Binding-site contacts:
Ligand atom N2 contacts residue ASN35 of chain 1.F at 3.0 Å (h-bond).
Ligand atom C7 contacts residue GLN322 of chain 1.F at 4.3 Å.
Ligand atom C8 contacts residue ASN35 of chain 1.F at 4.4 Å.
Ligand atom O5 contacts residue ASN35 of chain 1.F at 2.3 Å (h-bond).
Ligand atom C8 contacts residue GLN322 of chain 1.F at 3.4 Å.
Ligand atom C7 contacts residue ASN35 of chain 1.F at 4.0 Å.
Ligand atom O5 contacts residue ASN40 of chain 1.F at 3.7 Å.
Ligand atom O6 contacts residue ASN40 of chain 1.F at 3.4 Å (h-bond).
Ligand atom C6 contacts residue GLU39 of chain 1.F at 3.4 Å.
Ligand atom O6 contacts residue GLU39 of chain 1.F at 4.4 Å.
Ligand atom O5 contacts residue GLU39 of chain 1.F at 4.5 Å.
Ligand atom C6 contacts residue ASN40 of chain 1.F at 3.7 Å.
Ligand atom O4 contacts residue GLU39 of chain 1.F at 4.3 Å.
Ligand atom N2 contacts residue GLN322 of chain 1.F at 4.4 Å.
Ligand atom C5 contacts residue ASN35 of chain 1.F at 3.7 Å.
Ligand atom C5 contacts residue GLU39 of chain 1.F at 3.5 Å.
Ligand atom O5 contacts residue THR37 of chain 1.F at 4.0 Å.
Ligand atom C3 contacts residue ASN35 of chain 1.F at 3.8 Å.
Ligand atom C4 contacts residue ASN35 of chain 1.F at 4.2 Å.
Ligand atom C5 contacts residue THR37 of chain 1.F at 4.1 Å.
Ligand atom C8 contacts residue ASN320 of chain 1.F at 4.3 Å.
Ligand atom C1 contacts residue ASN40 of chain 1.F at 4.4 Å.
Ligand atom O6 contacts residue ASN35 of chain 1.F at 4.5 Å.
Ligand atom C5 contacts residue ASN40 of chain 1.F at 4.0 Å.
Ligand atom C1 contacts residue ASN35 of chain 1.F at 1.4 Å.
Ligand atom C2 contacts residue ASN35 of chain 1.F at 2.5 Å.
Ligand atom C1 contacts residue THR37 of chain 1.F at 3.7 Å.

Sequence of chain 1.F:
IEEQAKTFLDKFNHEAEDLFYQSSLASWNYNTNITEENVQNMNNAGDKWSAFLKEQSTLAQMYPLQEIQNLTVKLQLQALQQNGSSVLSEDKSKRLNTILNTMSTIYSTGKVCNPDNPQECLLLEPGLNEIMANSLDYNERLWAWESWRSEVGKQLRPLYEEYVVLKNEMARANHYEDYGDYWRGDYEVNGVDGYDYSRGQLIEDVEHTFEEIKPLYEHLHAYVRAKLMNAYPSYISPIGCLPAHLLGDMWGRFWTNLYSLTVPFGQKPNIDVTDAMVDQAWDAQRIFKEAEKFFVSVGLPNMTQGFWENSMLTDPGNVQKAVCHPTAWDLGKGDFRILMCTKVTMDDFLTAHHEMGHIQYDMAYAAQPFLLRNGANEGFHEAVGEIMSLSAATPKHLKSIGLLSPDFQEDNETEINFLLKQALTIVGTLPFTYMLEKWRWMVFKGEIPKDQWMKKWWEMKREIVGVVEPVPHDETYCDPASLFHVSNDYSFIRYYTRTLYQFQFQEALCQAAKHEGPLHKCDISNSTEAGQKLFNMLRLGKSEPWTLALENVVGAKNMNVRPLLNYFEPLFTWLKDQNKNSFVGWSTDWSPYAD

This protein binds this small molecule.
Small molecule (SMILES): CC(=O)N[C@H]1[C@H](O[C@H]2[C@H](O)[C@@H](NC(C)=O)CO[C@@H]2CO)O[C@H](CO)[C@@H](O)[C@@H]1O